Sequence of chain 2.A:
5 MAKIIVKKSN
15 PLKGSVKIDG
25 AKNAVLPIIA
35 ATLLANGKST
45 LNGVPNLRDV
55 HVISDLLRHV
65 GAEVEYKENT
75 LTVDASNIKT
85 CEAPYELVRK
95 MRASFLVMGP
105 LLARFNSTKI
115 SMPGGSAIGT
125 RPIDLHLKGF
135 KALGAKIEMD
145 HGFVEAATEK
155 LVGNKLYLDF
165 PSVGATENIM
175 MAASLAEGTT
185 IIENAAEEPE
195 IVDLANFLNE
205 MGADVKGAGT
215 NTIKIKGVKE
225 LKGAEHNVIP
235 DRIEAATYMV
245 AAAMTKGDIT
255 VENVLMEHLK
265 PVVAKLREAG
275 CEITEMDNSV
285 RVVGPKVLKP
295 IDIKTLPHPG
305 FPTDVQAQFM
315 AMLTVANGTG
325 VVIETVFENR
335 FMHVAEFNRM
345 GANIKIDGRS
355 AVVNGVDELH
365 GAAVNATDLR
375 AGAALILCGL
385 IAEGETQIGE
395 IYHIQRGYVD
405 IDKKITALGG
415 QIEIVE

The protein below binds the small molecule below.
Small molecule (SMILES): C=C(O[C@H]1[C@H](O)[C@@H](CO)O[C@H](O[P](=O)(O)O[P](=O)(O)OC[C@H]2O[C@@H](n3ccc(=O)[nH]c3=O)[C@H](O)[C@@H]2O)[C@@H]1NC(C)=O)C(=O)O

Binding-site contacts:
Ligand atom O1B contacts residue GLY168 of chain 2.A at 2.7 Å (h-bond).
Ligand atom O1B contacts residue VAL167 of chain 2.A at 3.5 Å.
Ligand atom O1A contacts residue SER166 of chain 2.A at 2.6 Å (h-bond).
Ligand atom N3U contacts residue ASP128 of chain 2.A at 2.8 Å (salt-bridge).
Ligand atom O2B contacts residue EDO1 of chain 2.C at 2.9 Å (h-bond).
Ligand atom O1 contacts residue ARG125 of chain 2.A at 3.5 Å (salt-bridge).
Ligand atom C5U contacts residue SER166 of chain 2.A at 3.3 Å.
Ligand atom O3D contacts residue VAL330 of chain 2.A at 2.6 Å (h-bond).
Ligand atom O4 contacts residue ASP308 of chain 2.A at 2.5 Å (salt-bridge).
Ligand atom O4U contacts residue ASP128 of chain 2.A at 3.2 Å (salt-bridge).
Ligand atom N3U contacts residue PRO126 of chain 2.A at 3.3 Å (h-bond).
Ligand atom O3 contacts residue ASP308 of chain 2.A at 3.3 Å (salt-bridge).
Ligand atom C5U contacts residue PRO126 of chain 2.A at 3.3 Å (hydrophobic).
Ligand atom O1E contacts residue ARG400 of chain 2.A at 3.1 Å (salt-bridge).
Ligand atom O3 contacts residue ASN27 of chain 2.A at 3.5 Å (h-bond).
Ligand atom C3D contacts residue VAL330 of chain 2.A at 3.2 Å (hydrophobic).
Ligand atom C3E contacts residue ILE122 of chain 2.A at 3.6 Å (hydrophobic).
Ligand atom O4U contacts residue PRO126 of chain 2.A at 3.3 Å (h-bond).
Ligand atom C6U contacts residue SER166 of chain 2.A at 3.5 Å.
Ligand atom O2D contacts residue PRO126 of chain 2.A at 3.4 Å.
Ligand atom O4 contacts residue ARG334 of chain 2.A at 3.4 Å (salt-bridge).
Ligand atom C4U contacts residue PRO126 of chain 2.A at 3.0 Å (hydrophobic).
Ligand atom O2E contacts residue ARG125 of chain 2.A at 3.4 Å (salt-bridge).
Ligand atom C5D contacts residue VAL330 of chain 2.A at 3.5 Å (hydrophobic).
Ligand atom O4U contacts residue LEU129 of chain 2.A at 2.7 Å (h-bond).
Ligand atom O7 contacts residue ASN27 of chain 2.A at 3.1 Å.
Ligand atom C4D contacts residue VAL330 of chain 2.A at 3.5 Å (hydrophobic).
Ligand atom O1E contacts residue LYS26 of chain 2.A at 3.4 Å (salt-bridge).
Ligand atom O4U contacts residue ILE127 of chain 2.A at 3.1 Å.
Ligand atom O4 contacts residue PHE331 of chain 2.A at 3.3 Å.
Ligand atom O1B contacts residue EDO1 of chain 2.C at 3.5 Å (h-bond).
Ligand atom C7 contacts residue ASN27 of chain 2.A at 3.3 Å.
Ligand atom O2B contacts residue ARG125 of chain 2.A at 2.8 Å (salt-bridge).
Ligand atom O4D contacts residue PHE164 of chain 2.A at 3.6 Å.
Ligand atom O4U contacts residue HIS130 of chain 2.A at 3.6 Å.
Ligand atom C8 contacts residue ASN27 of chain 2.A at 3.3 Å.
Ligand atom O2D contacts residue ARG125 of chain 2.A at 3.4 Å.
Ligand atom C4 contacts residue ASP308 of chain 2.A at 3.1 Å.
Ligand atom C2 contacts residue ASN27 of chain 2.A at 3.5 Å.
Ligand atom O2A contacts residue VAL167 of chain 2.A at 3.0 Å (h-bond).